Sequence of chain 1.A:
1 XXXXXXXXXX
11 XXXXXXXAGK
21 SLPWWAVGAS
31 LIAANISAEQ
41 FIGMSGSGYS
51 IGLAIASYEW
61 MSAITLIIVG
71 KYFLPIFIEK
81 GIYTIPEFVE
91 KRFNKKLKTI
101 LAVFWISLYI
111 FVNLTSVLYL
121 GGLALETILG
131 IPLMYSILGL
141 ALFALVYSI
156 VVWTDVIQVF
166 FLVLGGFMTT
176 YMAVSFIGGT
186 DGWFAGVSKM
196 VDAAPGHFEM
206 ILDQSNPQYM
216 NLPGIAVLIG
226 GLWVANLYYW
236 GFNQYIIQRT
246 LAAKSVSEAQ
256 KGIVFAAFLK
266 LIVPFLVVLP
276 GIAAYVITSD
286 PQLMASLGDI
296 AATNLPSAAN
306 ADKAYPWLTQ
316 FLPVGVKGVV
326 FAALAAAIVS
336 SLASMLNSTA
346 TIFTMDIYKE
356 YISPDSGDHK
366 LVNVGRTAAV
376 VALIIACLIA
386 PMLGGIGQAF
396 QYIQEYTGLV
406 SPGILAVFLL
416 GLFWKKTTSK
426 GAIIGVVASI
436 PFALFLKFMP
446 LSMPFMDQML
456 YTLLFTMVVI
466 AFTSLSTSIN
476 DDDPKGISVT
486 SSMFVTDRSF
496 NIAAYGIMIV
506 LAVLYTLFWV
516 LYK

This small molecule binds to this protein.
Small molecule (SMILES): OC[C@H]1O[C@@H](O)[C@H](O)[C@@H](O)[C@H]1O

Binding-site contacts:
Ligand atom O1 contacts residue GLN40 of chain 1.A at 3.1 Å (h-bond).
Ligand atom O6 contacts residue ALA230 of chain 1.A at 3.9 Å.
Ligand atom C1 contacts residue GLN40 of chain 1.A at 3.9 Å.
Ligand atom C5 contacts residue TYR234 of chain 1.A at 3.8 Å (hydrophobic).
Ligand atom C1 contacts residue GLN399 of chain 1.A at 3.9 Å.
Ligand atom C3 contacts residue LYS265 of chain 1.A at 3.5 Å.
Ligand atom O3 contacts residue TRP235 of chain 1.A at 3.5 Å (h-bond).
Ligand atom C4 contacts residue SER62 of chain 1.A at 3.3 Å.
Ligand atom O3 contacts residue SER62 of chain 1.A at 2.6 Å (h-bond).
Ligand atom C3 contacts residue TRP235 of chain 1.A at 3.6 Å (hydrophobic).
Ligand atom O2 contacts residue GLN40 of chain 1.A at 2.8 Å (h-bond).
Ligand atom C2 contacts residue GLU59 of chain 1.A at 3.2 Å.
Ligand atom C3 contacts residue SER62 of chain 1.A at 3.5 Å.
Ligand atom O3 contacts residue TYR58 of chain 1.A at 3.3 Å (h-bond).
Ligand atom O1 contacts residue GLN399 of chain 1.A at 3.6 Å.
Ligand atom C6 contacts residue TYR234 of chain 1.A at 4.3 Å (hydrophobic).
Ligand atom O3 contacts residue GLU59 of chain 1.A at 3.1 Å (salt-bridge).
Ligand atom O2 contacts residue LYS265 of chain 1.A at 2.8 Å (salt-bridge).
Ligand atom C5 contacts residue GLN399 of chain 1.A at 4.0 Å.
Ligand atom C2 contacts residue GLN40 of chain 1.A at 3.8 Å.
Ligand atom C3 contacts residue GLU59 of chain 1.A at 3.7 Å.
Ligand atom C6 contacts residue ALA230 of chain 1.A at 3.7 Å (hydrophobic).
Ligand atom C4 contacts residue TYR58 of chain 1.A at 4.3 Å (hydrophobic).
Ligand atom O4 contacts residue TYR58 of chain 1.A at 3.3 Å (h-bond).
Ligand atom C2 contacts residue LYS265 of chain 1.A at 3.6 Å.
Ligand atom O6 contacts residue TYR234 of chain 1.A at 4.1 Å.
Ligand atom O2 contacts residue GLU59 of chain 1.A at 3.0 Å (salt-bridge).
Ligand atom C4 contacts residue TRP235 of chain 1.A at 3.8 Å (hydrophobic).
Ligand atom O5 contacts residue GLN399 of chain 1.A at 3.0 Å (h-bond).
Ligand atom C6 contacts residue ASN231 of chain 1.A at 3.8 Å.
Ligand atom C5 contacts residue ASN231 of chain 1.A at 4.3 Å.
Ligand atom O2 contacts residue ASN35 of chain 1.A at 3.2 Å (h-bond).
Ligand atom O3 contacts residue LYS265 of chain 1.A at 2.9 Å (salt-bridge).
Ligand atom O4 contacts residue ASN231 of chain 1.A at 2.7 Å (h-bond).
Ligand atom C4 contacts residue ASN231 of chain 1.A at 3.4 Å.
Ligand atom C6 contacts residue GLN399 of chain 1.A at 3.3 Å.
Ligand atom O1 contacts residue PHE395 of chain 1.A at 3.7 Å.
Ligand atom O4 contacts residue SER62 of chain 1.A at 3.0 Å (h-bond).
Ligand atom O6 contacts residue GLN399 of chain 1.A at 2.7 Å (h-bond).
Ligand atom C6 contacts residue TYR58 of chain 1.A at 4.2 Å (hydrophobic).